Binding-site contacts:
Ligand atom C7 contacts residue SO41 of chain 1.N at 4.4 Å.
Ligand atom C8 contacts residue ARG465 of chain 1.A at 3.7 Å.
Ligand atom C2 contacts residue ASN485 of chain 1.A at 2.4 Å.
Ligand atom C5 contacts residue ASN485 of chain 1.A at 3.6 Å.
Ligand atom C7 contacts residue GLU482 of chain 1.A at 4.2 Å.
Ligand atom O7 contacts residue GLU482 of chain 1.A at 4.3 Å.
Ligand atom O3 contacts residue ARG465 of chain 1.A at 4.0 Å.
Ligand atom N2 contacts residue SO41 of chain 1.N at 3.6 Å (h-bond).
Ligand atom O5 contacts residue ASN485 of chain 1.A at 2.3 Å (h-bond).
Ligand atom O7 contacts residue ASN485 of chain 1.A at 3.1 Å (h-bond).
Ligand atom C4 contacts residue ASN485 of chain 1.A at 4.1 Å.
Ligand atom C3 contacts residue ASN485 of chain 1.A at 3.8 Å.
Ligand atom C3 contacts residue SO41 of chain 1.N at 3.3 Å.
Ligand atom N2 contacts residue ARG465 of chain 1.A at 4.3 Å.
Ligand atom C7 contacts residue ASN485 of chain 1.A at 3.3 Å.
Ligand atom N2 contacts residue ASN485 of chain 1.A at 3.0 Å (h-bond).
Ligand atom C8 contacts residue LYS469 of chain 1.A at 3.8 Å.
Ligand atom C2 contacts residue SO41 of chain 1.N at 4.0 Å.
Ligand atom C1 contacts residue ASN485 of chain 1.A at 1.5 Å.
Ligand atom C8 contacts residue GLU482 of chain 1.A at 4.0 Å.
Ligand atom O7 contacts residue ARG465 of chain 1.A at 3.6 Å.
Ligand atom C7 contacts residue ARG465 of chain 1.A at 3.7 Å.
Ligand atom O3 contacts residue SO41 of chain 1.N at 2.7 Å (h-bond).

This protein binds this small molecule.
Small molecule (SMILES): CC(=O)N[C@@H]1[C@@H](O)[C@H](O)[C@@H](CO)O[C@H]1O

Sequence of chain 1.A:
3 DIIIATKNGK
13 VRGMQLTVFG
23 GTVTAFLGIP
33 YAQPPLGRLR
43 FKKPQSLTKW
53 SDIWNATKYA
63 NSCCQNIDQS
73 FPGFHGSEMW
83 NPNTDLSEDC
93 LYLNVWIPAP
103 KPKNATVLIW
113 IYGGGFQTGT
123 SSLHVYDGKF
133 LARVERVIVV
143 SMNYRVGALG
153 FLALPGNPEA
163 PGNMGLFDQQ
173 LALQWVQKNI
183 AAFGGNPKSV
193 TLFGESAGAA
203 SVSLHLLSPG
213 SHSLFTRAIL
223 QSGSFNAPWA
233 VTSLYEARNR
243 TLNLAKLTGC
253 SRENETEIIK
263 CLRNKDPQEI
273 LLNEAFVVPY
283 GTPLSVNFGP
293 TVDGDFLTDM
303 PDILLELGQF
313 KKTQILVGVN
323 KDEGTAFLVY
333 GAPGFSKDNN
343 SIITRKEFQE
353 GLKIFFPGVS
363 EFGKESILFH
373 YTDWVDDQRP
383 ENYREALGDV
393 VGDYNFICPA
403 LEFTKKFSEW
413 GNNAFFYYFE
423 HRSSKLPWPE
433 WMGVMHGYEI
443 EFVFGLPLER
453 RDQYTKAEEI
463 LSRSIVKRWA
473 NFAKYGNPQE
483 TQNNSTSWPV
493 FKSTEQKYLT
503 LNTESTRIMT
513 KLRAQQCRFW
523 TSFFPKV